Binding-site contacts:
Ligand atom C19 contacts residue GLU408 of chain 1.A at 3.7 Å.
Ligand atom O22 contacts residue PHE383 of chain 1.A at 3.7 Å.
Ligand atom C21 contacts residue PHE411 of chain 1.A at 3.7 Å (hydrophobic).
Ligand atom N18 contacts residue GLU408 of chain 1.A at 3.8 Å.
Ligand atom C05 contacts residue ASN332 of chain 1.A at 3.3 Å.
Ligand atom O14 contacts residue TYR450 of chain 1.A at 3.5 Å (h-bond).
Ligand atom P12 contacts residue ARG386 of chain 1.A at 2.2 Å.
Ligand atom C16 contacts residue ARG386 of chain 1.A at 3.3 Å.
Ligand atom O24 contacts residue PHE383 of chain 1.A at 2.3 Å.
Ligand atom O11 contacts residue TYR450 of chain 1.A at 2.6 Å (h-bond).
Ligand atom O15 contacts residue ARG386 of chain 1.A at 2.4 Å (salt-bridge).
Ligand atom O13 contacts residue TYR382 of chain 1.A at 4.0 Å.
Ligand atom O11 contacts residue ARG386 of chain 1.A at 3.6 Å.
Ligand atom O07 contacts residue ASN332 of chain 1.A at 3.7 Å.
Ligand atom C17 contacts residue PHE411 of chain 1.A at 3.3 Å (hydrophobic).
Ligand atom C10 contacts residue TYR450 of chain 1.A at 3.7 Å (hydrophobic).
Ligand atom O14 contacts residue ARG386 of chain 1.A at 2.9 Å (salt-bridge).
Ligand atom O15 contacts residue PHE383 of chain 1.A at 3.3 Å.
Ligand atom O11 contacts residue ASN332 of chain 1.A at 3.8 Å.
Ligand atom C25 contacts residue VAL335 of chain 1.A at 3.2 Å (hydrophobic).
Ligand atom O13 contacts residue ARG386 of chain 1.A at 1.4 Å (salt-bridge).
Ligand atom C20 contacts residue PHE411 of chain 1.A at 2.7 Å (hydrophobic).
Ligand atom C23 contacts residue PHE383 of chain 1.A at 3.3 Å (hydrophobic).
Ligand atom C08 contacts residue VAL335 of chain 1.A at 3.9 Å (hydrophobic).
Ligand atom C10 contacts residue ASN332 of chain 1.A at 3.5 Å.
Ligand atom C03 contacts residue TYR382 of chain 1.A at 4.0 Å (hydrophobic).
Ligand atom C19 contacts residue PHE411 of chain 1.A at 1.4 Å (hydrophobic).
Ligand atom C21 contacts residue GLU408 of chain 1.A at 2.6 Å.
Ligand atom C16 contacts residue TYR450 of chain 1.A at 3.5 Å (hydrophobic).
Ligand atom O07 contacts residue TYR382 of chain 1.A at 3.7 Å.
Ligand atom O15 contacts residue TYR450 of chain 1.A at 3.7 Å.
Ligand atom P12 contacts residue TYR450 of chain 1.A at 3.4 Å.
Ligand atom C20 contacts residue TYR449 of chain 1.A at 2.7 Å (hydrophobic).
Ligand atom O24 contacts residue TYR382 of chain 1.A at 3.8 Å.
Ligand atom O06 contacts residue ASN332 of chain 1.A at 2.3 Å (h-bond).
Ligand atom O22 contacts residue TYR336 of chain 1.A at 4.0 Å.
Ligand atom C16 contacts residue PHE411 of chain 1.A at 2.9 Å (hydrophobic).
Ligand atom C17 contacts residue ARG386 of chain 1.A at 3.2 Å.
Ligand atom N18 contacts residue PHE411 of chain 1.A at 2.7 Å.
Ligand atom O22 contacts residue VAL335 of chain 1.A at 3.9 Å.

This small molecule binds to this protein.
Small molecule (SMILES): CCCCCC(=O)O[C@@H](COC(=O)CCCC)COP(=O)(O)OCC[N+](C)(C)C

Sequence of chain 1.A:
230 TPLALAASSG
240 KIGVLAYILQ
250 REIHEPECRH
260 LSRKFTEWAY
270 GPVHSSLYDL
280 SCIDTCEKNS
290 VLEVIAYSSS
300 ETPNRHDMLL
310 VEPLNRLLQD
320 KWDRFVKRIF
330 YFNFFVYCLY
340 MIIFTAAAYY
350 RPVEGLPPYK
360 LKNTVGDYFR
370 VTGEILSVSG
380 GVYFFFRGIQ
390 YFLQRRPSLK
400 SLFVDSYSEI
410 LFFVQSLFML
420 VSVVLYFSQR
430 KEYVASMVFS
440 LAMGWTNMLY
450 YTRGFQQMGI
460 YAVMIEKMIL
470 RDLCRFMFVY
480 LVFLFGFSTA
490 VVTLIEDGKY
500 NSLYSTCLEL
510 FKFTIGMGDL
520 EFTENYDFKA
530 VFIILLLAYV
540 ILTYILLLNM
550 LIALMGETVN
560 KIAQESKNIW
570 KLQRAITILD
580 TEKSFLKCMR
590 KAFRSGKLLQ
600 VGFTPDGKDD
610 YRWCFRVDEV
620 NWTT